Binding-site contacts:
Ligand atom C4 contacts residue ASN397 of chain 1.B at 4.2 Å.
Ligand atom C4 contacts residue ASN383 of chain 1.B at 4.0 Å.
Ligand atom C3 contacts residue ASN397 of chain 1.B at 3.8 Å.
Ligand atom C8 contacts residue ASN397 of chain 1.B at 3.4 Å.
Ligand atom C1 contacts residue LYS382 of chain 1.B at 4.1 Å.
Ligand atom C5 contacts residue ASN397 of chain 1.B at 3.6 Å.
Ligand atom O5 contacts residue ASN383 of chain 1.B at 3.4 Å (h-bond).
Ligand atom C5 contacts residue LYS382 of chain 1.B at 4.0 Å.
Ligand atom C7 contacts residue ASN397 of chain 1.B at 3.3 Å.
Ligand atom O5 contacts residue ASN397 of chain 1.B at 2.4 Å (h-bond).
Ligand atom C1 contacts residue ASN397 of chain 1.B at 1.4 Å.
Ligand atom C5 contacts residue ASN383 of chain 1.B at 4.0 Å.
Ligand atom C2 contacts residue ASN397 of chain 1.B at 2.5 Å.
Ligand atom O6 contacts residue LYS382 of chain 1.B at 4.0 Å.
Ligand atom C2 contacts residue ASN383 of chain 1.B at 4.1 Å.
Ligand atom C6 contacts residue LYS382 of chain 1.B at 3.7 Å.
Ligand atom N2 contacts residue ASN397 of chain 1.B at 2.9 Å (h-bond).
Ligand atom O7 contacts residue ASN397 of chain 1.B at 4.2 Å.
Ligand atom C1 contacts residue ASN383 of chain 1.B at 4.1 Å.
Ligand atom O5 contacts residue LYS382 of chain 1.B at 3.3 Å.
Ligand atom C6 contacts residue ASN383 of chain 1.B at 4.0 Å.
Ligand atom O6 contacts residue ASN383 of chain 1.B at 3.1 Å (h-bond).

Sequence of chain 1.B:
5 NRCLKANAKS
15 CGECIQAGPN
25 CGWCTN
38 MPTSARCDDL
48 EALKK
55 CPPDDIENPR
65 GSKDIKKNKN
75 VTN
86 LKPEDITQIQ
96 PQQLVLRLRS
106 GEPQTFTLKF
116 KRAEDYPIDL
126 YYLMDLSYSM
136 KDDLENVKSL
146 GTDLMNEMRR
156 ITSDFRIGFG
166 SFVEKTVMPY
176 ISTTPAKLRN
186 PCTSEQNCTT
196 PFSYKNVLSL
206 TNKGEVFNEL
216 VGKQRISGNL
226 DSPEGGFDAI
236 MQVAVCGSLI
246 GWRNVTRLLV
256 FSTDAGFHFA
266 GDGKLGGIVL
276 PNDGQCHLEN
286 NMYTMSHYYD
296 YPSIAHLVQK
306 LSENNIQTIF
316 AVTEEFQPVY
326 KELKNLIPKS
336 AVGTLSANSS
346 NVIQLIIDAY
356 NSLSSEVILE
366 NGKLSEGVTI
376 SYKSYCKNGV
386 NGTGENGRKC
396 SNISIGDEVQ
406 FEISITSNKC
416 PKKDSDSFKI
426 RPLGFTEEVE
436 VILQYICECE

The protein below binds the small molecule below.
Small molecule (SMILES): CC(=O)N[C@H]1[C@H](O[C@H]2[C@H](O)[C@@H](NC(C)=O)CO[C@@H]2CO)O[C@H](CO)[C@@H](O[C@@H]2O[C@H](CO)[C@@H](O)[C@H](O[C@H]3O[C@H](CO)[C@@H](O)[C@H](O)[C@@H]3O)[C@@H]2O)[C@@H]1O